Binding-site contacts:
Ligand atom O5 contacts residue ASN471 of chain 1.C at 2.4 Å (h-bond).
Ligand atom C1 contacts residue ASN471 of chain 1.C at 1.4 Å.
Ligand atom C3 contacts residue ASN471 of chain 1.C at 3.8 Å.
Ligand atom O7 contacts residue ASN471 of chain 1.C at 4.5 Å.
Ligand atom N2 contacts residue ASN471 of chain 1.C at 2.9 Å (h-bond).
Ligand atom C4 contacts residue ASN471 of chain 1.C at 4.2 Å.
Ligand atom C5 contacts residue ASN471 of chain 1.C at 3.7 Å.
Ligand atom C2 contacts residue ASN471 of chain 1.C at 2.4 Å.
Ligand atom C7 contacts residue ASN471 of chain 1.C at 3.6 Å.
Ligand atom C8 contacts residue ASN471 of chain 1.C at 4.0 Å.

The small molecule below binds the protein below.
Small molecule (SMILES): CC(=O)N[C@@H]1[C@@H](O)[C@H](O)[C@@H](CO)O[C@H]1O

Sequence of chain 1.C:
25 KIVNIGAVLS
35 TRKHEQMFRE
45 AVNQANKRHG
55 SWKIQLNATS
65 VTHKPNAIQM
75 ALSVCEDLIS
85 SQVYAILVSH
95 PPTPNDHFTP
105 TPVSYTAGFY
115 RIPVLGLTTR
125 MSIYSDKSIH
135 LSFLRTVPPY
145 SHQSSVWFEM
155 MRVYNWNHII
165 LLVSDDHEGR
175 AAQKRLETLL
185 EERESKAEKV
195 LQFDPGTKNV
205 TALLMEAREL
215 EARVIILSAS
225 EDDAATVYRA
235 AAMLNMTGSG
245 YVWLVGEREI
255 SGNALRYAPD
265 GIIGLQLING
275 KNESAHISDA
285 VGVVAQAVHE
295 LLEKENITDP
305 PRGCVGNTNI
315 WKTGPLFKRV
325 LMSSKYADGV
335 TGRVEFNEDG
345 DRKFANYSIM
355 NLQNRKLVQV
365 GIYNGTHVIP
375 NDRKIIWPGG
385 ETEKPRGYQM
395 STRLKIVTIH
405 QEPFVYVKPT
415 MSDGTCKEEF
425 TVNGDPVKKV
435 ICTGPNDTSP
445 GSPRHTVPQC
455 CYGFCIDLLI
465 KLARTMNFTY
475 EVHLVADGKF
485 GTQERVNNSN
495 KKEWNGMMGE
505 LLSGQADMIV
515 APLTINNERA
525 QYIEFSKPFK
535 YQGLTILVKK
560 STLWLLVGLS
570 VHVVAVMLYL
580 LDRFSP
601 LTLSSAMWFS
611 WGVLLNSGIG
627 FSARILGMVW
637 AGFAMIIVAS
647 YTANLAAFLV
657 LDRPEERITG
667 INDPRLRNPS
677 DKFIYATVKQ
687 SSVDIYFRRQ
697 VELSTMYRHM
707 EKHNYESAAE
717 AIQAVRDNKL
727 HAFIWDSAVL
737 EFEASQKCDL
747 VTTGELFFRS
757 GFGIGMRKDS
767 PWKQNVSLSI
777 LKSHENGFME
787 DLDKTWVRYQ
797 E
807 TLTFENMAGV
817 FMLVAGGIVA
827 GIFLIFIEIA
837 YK